Binding-site contacts:
Ligand atom O6 contacts residue SER348 of chain 1.K at 2.6 Å (h-bond).
Ligand atom O8 contacts residue SER348 of chain 1.K at 4.1 Å.
Ligand atom C2 contacts residue SER348 of chain 1.K at 1.4 Å.
Ligand atom C3 contacts residue ASN346 of chain 1.K at 3.2 Å.
Ligand atom N7 contacts residue THR182 of chain 1.K at 4.4 Å.
Ligand atom C4 contacts residue SER183 of chain 1.K at 3.3 Å.
Ligand atom C4 contacts residue ASN346 of chain 1.K at 4.1 Å.
Ligand atom O4 contacts residue GLY184 of chain 1.K at 4.2 Å.
Ligand atom C6 contacts residue THR182 of chain 1.K at 4.0 Å.
Ligand atom C4 contacts residue SER348 of chain 1.K at 3.6 Å.
Ligand atom C2 contacts residue THR182 of chain 1.K at 4.2 Å.
Ligand atom C6 contacts residue SER348 of chain 1.K at 3.7 Å.
Ligand atom C5 contacts residue THR182 of chain 1.K at 4.4 Å.
Ligand atom C4 contacts residue THR182 of chain 1.K at 4.0 Å.
Ligand atom O4 contacts residue ASN346 of chain 1.K at 4.1 Å.
Ligand atom C3 contacts residue THR182 of chain 1.K at 4.5 Å.
Ligand atom O4 contacts residue SER183 of chain 1.K at 3.0 Å (h-bond).
Ligand atom C1 contacts residue SER348 of chain 1.K at 1.7 Å.
Ligand atom C5 contacts residue SER183 of chain 1.K at 4.5 Å.
Ligand atom O1B contacts residue ASN346 of chain 1.K at 3.0 Å (h-bond).
Ligand atom C5 contacts residue SER348 of chain 1.K at 4.2 Å.
Ligand atom C2 contacts residue ASN346 of chain 1.K at 4.0 Å.
Ligand atom C3 contacts residue SER183 of chain 1.K at 4.2 Å.
Ligand atom O1B contacts residue SER348 of chain 1.K at 2.2 Å (h-bond).
Ligand atom C3 contacts residue SER348 of chain 1.K at 2.5 Å.
Ligand atom C1 contacts residue ASN346 of chain 1.K at 3.9 Å.
Ligand atom O8 contacts residue THR182 of chain 1.K at 4.1 Å.
Ligand atom O1A contacts residue SER348 of chain 1.K at 2.6 Å (h-bond).
Ligand atom O1B contacts residue LEU347 of chain 1.K at 3.8 Å.

A protein and the small-molecule ligand that binds it are described below.
Small molecule (SMILES): C[C@H](O)[C@H](N)[C@@H]1O[C@](O)(C(=O)O)C[C@H](O)[C@@H]1N

Sequence of chain 1.K:
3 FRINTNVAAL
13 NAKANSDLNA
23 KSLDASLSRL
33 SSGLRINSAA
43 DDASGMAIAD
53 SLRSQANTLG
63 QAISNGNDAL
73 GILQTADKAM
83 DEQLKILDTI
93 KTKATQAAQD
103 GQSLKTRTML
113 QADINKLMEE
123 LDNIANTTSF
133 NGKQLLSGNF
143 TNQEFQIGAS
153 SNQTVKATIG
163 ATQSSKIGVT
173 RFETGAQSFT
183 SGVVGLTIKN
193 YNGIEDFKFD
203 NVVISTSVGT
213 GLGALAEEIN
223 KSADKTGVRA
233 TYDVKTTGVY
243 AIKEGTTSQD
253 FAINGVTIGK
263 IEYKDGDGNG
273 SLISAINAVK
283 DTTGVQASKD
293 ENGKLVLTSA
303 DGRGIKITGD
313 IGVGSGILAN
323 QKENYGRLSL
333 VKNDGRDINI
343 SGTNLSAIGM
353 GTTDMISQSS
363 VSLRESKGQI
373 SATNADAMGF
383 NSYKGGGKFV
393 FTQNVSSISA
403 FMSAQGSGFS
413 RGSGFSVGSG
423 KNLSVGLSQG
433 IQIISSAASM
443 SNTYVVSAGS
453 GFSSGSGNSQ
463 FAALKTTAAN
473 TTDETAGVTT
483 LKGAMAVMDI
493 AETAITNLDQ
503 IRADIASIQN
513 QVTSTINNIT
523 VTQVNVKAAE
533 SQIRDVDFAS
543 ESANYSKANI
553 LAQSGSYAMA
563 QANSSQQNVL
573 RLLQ